Sequence of chain 1.A:
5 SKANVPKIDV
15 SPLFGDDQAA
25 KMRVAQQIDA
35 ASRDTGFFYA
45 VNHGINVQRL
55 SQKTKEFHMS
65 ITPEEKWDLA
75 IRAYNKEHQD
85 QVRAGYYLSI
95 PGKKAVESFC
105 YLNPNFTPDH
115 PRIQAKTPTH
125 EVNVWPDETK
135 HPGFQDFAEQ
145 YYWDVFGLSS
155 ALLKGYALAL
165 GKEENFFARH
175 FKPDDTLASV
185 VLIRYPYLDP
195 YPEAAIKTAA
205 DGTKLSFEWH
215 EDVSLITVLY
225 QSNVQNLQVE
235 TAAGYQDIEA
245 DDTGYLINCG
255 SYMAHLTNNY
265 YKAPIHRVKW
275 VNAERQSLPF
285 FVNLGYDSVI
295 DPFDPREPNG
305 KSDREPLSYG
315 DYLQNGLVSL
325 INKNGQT

Binding-site contacts:
Ligand atom O19 contacts residue ARG87 of chain 1.A at 2.9 Å (salt-bridge).
Ligand atom O15 contacts residue THR331 of chain 1.A at 3.8 Å.
Ligand atom O42 contacts residue TYR189 of chain 1.A at 2.6 Å (h-bond).
Ligand atom C4 contacts residue PHE285 of chain 1.A at 4.0 Å (hydrophobic).
Ligand atom N29 contacts residue NO1 of chain 1.D at 3.3 Å (h-bond).
Ligand atom C10 contacts residue LEU324 of chain 1.A at 4.0 Å (hydrophobic).
Ligand atom C16 contacts residue HIS214 of chain 1.A at 3.5 Å.
Ligand atom C33 contacts residue PRO283 of chain 1.A at 3.9 Å (hydrophobic).
Ligand atom C31 contacts residue SER281 of chain 1.A at 3.7 Å.
Ligand atom O18 contacts residue PRO283 of chain 1.A at 4.0 Å.
Ligand atom C37 contacts residue NO1 of chain 1.D at 3.2 Å.
Ligand atom O43 contacts residue ILE187 of chain 1.A at 3.8 Å.
Ligand atom C30 contacts residue SER281 of chain 1.A at 4.0 Å.
Ligand atom O15 contacts residue LEU324 of chain 1.A at 4.0 Å.
Ligand atom C32 contacts residue NO1 of chain 1.D at 4.0 Å.
Ligand atom S17 contacts residue NO1 of chain 1.D at 3.5 Å (h-bond).
Ligand atom O18 contacts residue ILE187 of chain 1.A at 3.8 Å.
Ligand atom N11 contacts residue PHE285 of chain 1.A at 3.7 Å.
Ligand atom O20 contacts residue SER183 of chain 1.A at 2.8 Å (h-bond).
Ligand atom O42 contacts residue VAL272 of chain 1.A at 4.0 Å.
Ligand atom C33 contacts residue NO1 of chain 1.D at 3.8 Å.
Ligand atom S17 contacts residue FE1 of chain 1.B at 2.4 Å.
Ligand atom C16 contacts residue NO1 of chain 1.D at 3.4 Å.
Ligand atom C1 contacts residue ARG87 of chain 1.A at 3.6 Å.
Ligand atom C32 contacts residue SER281 of chain 1.A at 3.5 Å.
Ligand atom C3 contacts residue LEU321 of chain 1.A at 3.9 Å (hydrophobic).
Ligand atom S17 contacts residue PHE285 of chain 1.A at 3.9 Å.
Ligand atom C1 contacts residue SER183 of chain 1.A at 3.7 Å.
Ligand atom S17 contacts residue HIS214 of chain 1.A at 3.5 Å (h-bond).
Ligand atom C31 contacts residue TYR189 of chain 1.A at 3.5 Å (hydrophobic).
Ligand atom O43 contacts residue TYR189 of chain 1.A at 3.4 Å.
Ligand atom O43 contacts residue SER281 of chain 1.A at 2.7 Å (h-bond).
Ligand atom S17 contacts residue ASP216 of chain 1.A at 3.1 Å (salt-bridge).
Ligand atom C16 contacts residue PHE211 of chain 1.A at 3.6 Å (hydrophobic).
Ligand atom N14 contacts residue TYR91 of chain 1.A at 2.9 Å (h-bond).
Ligand atom O18 contacts residue PHE285 of chain 1.A at 3.5 Å.
Ligand atom O20 contacts residue ARG87 of chain 1.A at 2.8 Å (salt-bridge).
Ligand atom C16 contacts residue FE1 of chain 1.B at 3.5 Å.
Ligand atom C31 contacts residue ILE187 of chain 1.A at 3.7 Å (hydrophobic).
Ligand atom C30 contacts residue ILE187 of chain 1.A at 3.7 Å (hydrophobic).

A small-molecule ligand and the protein it binds are described below.
Small molecule (SMILES): CC(C)[C@@H](NC(=O)[C@H](CS)NC(=O)CCC[C@H](N)C(=O)O)C(=O)O